Binding-site contacts:
Ligand atom C13 contacts residue C151 of chain 5.D at 4.5 Å.
Ligand atom C2 contacts residue TRP374 of chain 5.A at 4.1 Å (hydrophobic).
Ligand atom C16 contacts residue ASP229 of chain 5.A at 4.3 Å.
Ligand atom O2S contacts residue ARG224 of chain 5.A at 4.5 Å.
Ligand atom C5 contacts residue C151 of chain 5.D at 4.0 Å.
Ligand atom O3S contacts residue TRP374 of chain 5.A at 3.3 Å.
Ligand atom C3 contacts residue TRP374 of chain 5.A at 4.3 Å (hydrophobic).
Ligand atom O3S contacts residue ARG224 of chain 5.A at 2.9 Å (salt-bridge).
Ligand atom O1S contacts residue LYS215 of chain 5.A at 2.7 Å (salt-bridge).
Ligand atom O3S contacts residue GLY222 of chain 5.A at 2.9 Å (h-bond).
Ligand atom C12 contacts residue C151 of chain 5.D at 3.4 Å.
Ligand atom S1 contacts residue TRP374 of chain 5.A at 4.0 Å.
Ligand atom S1 contacts residue ARG224 of chain 5.A at 4.3 Å.
Ligand atom S1 contacts residue GLY222 of chain 5.A at 3.0 Å (h-bond).
Ligand atom O3S contacts residue PHE223 of chain 5.A at 3.9 Å.
Ligand atom C1 contacts residue TRP374 of chain 5.A at 3.6 Å (hydrophobic).
Ligand atom O1S contacts residue PHE223 of chain 5.A at 4.5 Å.
Ligand atom C6 contacts residue C151 of chain 5.D at 4.2 Å.
Ligand atom C8 contacts residue C151 of chain 5.D at 3.7 Å.
Ligand atom C10 contacts residue C151 of chain 5.D at 3.4 Å.
Ligand atom C9 contacts residue C151 of chain 5.D at 3.4 Å.
Ligand atom O2S contacts residue GLY222 of chain 5.A at 3.3 Å (h-bond).
Ligand atom O1S contacts residue GLY222 of chain 5.A at 2.3 Å (h-bond).
Ligand atom O1S contacts residue TRP374 of chain 5.A at 4.3 Å.
Ligand atom C11 contacts residue C151 of chain 5.D at 3.5 Å.
Ligand atom C7 contacts residue C151 of chain 5.D at 3.4 Å.
Ligand atom S1 contacts residue LYS215 of chain 5.A at 4.1 Å.

This small molecule binds to this protein.
Small molecule (SMILES): CCCCCCCCCCCC[N+](C)(C)CCCS(=O)(=O)O

Sequence of chain 5.A:
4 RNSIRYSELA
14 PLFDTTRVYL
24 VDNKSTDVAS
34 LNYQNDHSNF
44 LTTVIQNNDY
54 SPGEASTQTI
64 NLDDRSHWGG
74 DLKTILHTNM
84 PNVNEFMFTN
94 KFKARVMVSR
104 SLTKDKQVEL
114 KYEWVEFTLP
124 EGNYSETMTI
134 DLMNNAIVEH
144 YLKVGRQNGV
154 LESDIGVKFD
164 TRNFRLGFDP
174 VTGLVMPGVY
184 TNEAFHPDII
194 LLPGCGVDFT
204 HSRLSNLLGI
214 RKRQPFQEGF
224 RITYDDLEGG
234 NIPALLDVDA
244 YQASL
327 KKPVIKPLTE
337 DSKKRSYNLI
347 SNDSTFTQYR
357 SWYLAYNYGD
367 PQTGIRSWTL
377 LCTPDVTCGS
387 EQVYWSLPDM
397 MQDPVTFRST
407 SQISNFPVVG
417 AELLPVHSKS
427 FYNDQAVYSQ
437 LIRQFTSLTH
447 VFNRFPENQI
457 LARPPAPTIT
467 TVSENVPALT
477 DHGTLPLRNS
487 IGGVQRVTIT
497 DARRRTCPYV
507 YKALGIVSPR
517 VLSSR